Binding-site contacts:
Ligand atom C1 contacts residue ASN163 of chain 1.B at 3.8 Å.
Ligand atom C8 contacts residue VAL166 of chain 1.B at 3.8 Å (hydrophobic).
Ligand atom C8 contacts residue ASN163 of chain 1.B at 3.4 Å.
Ligand atom O7 contacts residue ASN162 of chain 1.B at 4.1 Å.
Ligand atom C7 contacts residue ASN163 of chain 1.B at 3.5 Å.
Ligand atom C8 contacts residue ASN162 of chain 1.B at 3.8 Å.
Ligand atom C5 contacts residue ASN162 of chain 1.B at 4.4 Å.
Ligand atom C7 contacts residue ASN162 of chain 1.B at 3.7 Å.
Ligand atom C1 contacts residue ASN162 of chain 1.B at 1.4 Å.
Ligand atom N2 contacts residue ASN162 of chain 1.B at 2.9 Å (h-bond).
Ligand atom C4 contacts residue ASN162 of chain 1.B at 4.2 Å.
Ligand atom C3 contacts residue ASN163 of chain 1.B at 4.1 Å.
Ligand atom O5 contacts residue ASN162 of chain 1.B at 2.3 Å (h-bond).
Ligand atom C2 contacts residue ASN163 of chain 1.B at 3.7 Å.
Ligand atom C2 contacts residue ASN162 of chain 1.B at 2.5 Å.
Ligand atom C6 contacts residue ASN162 of chain 1.B at 4.1 Å.
Ligand atom C5 contacts residue ASN162 of chain 1.B at 3.6 Å.
Ligand atom C3 contacts residue ASN162 of chain 1.B at 3.8 Å.
Ligand atom N2 contacts residue ASN163 of chain 1.B at 2.7 Å (h-bond).

Sequence of chain 1.B:
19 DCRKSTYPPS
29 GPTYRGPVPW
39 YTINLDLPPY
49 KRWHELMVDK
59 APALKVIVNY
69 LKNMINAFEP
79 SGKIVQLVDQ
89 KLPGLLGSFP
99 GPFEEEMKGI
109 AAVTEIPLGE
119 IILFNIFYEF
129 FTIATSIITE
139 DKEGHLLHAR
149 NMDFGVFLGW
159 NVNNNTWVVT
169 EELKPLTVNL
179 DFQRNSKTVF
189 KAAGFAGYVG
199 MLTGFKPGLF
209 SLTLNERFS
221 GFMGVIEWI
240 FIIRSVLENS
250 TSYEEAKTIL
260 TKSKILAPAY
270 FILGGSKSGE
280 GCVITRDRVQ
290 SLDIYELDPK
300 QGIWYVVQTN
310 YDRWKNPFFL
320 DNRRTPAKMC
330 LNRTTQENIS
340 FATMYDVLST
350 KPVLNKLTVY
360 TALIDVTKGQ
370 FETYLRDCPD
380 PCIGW

A small-molecule ligand and the protein it binds are described below.
Small molecule (SMILES): CC(=O)N[C@H]1[C@H](O[C@H]2[C@H](O)[C@@H](NC(C)=O)CO[C@@H]2CO[C@@H]2O[C@@H](C)[C@@H](O)[C@@H](O)[C@@H]2O)O[C@H](CO)[C@@H](O)[C@@H]1O